A protein and the small-molecule ligand that binds it are described below.
Small molecule (SMILES): CC(=O)N[C@@H]1[C@@H](O[C@@H]2O[C@H](CO)[C@@H](O[C@@H]3O[C@H](CO)[C@H](O)[C@H](O[C@]4(C(=O)O)C[C@H](O)[C@@H](NC(C)=O)[C@H]([C@H](O)[C@H](O)CO)O4)[C@H]3O)[C@H](O)[C@H]2NC(C)=O)[C@@H](O)[C@@H](CO)O[C@H]1O

Binding-site contacts:
Ligand atom C1 contacts residue THR126 of chain 3.A at 3.7 Å.
Ligand atom C11 contacts residue LEU144 of chain 3.A at 3.6 Å (hydrophobic).
Ligand atom O9 contacts residue TYR88 of chain 3.A at 2.5 Å (h-bond).
Ligand atom C9 contacts residue GLU181 of chain 3.A at 3.3 Å.
Ligand atom O4 contacts residue ALA125 of chain 3.A at 3.5 Å (h-bond).
Ligand atom O6 contacts residue GLY216 of chain 3.A at 2.8 Å (h-bond).
Ligand atom O7 contacts residue SER218 of chain 3.A at 3.8 Å.
Ligand atom O3 contacts residue GLY216 of chain 3.A at 3.9 Å.
Ligand atom C1 contacts residue SER127 of chain 3.A at 3.6 Å.
Ligand atom O9 contacts residue GLU181 of chain 3.A at 2.8 Å (salt-bridge).
Ligand atom O9 contacts residue HIS174 of chain 3.A at 3.2 Å (h-bond).
Ligand atom C1 contacts residue GLN213 of chain 3.A at 3.8 Å.
Ligand atom O3 contacts residue GLN213 of chain 3.A at 3.2 Å (h-bond).
Ligand atom N5 contacts residue TRP142 of chain 3.A at 3.9 Å.
Ligand atom O7 contacts residue GLN213 of chain 3.A at 3.2 Å (h-bond).
Ligand atom C9 contacts residue TRP142 of chain 3.A at 3.8 Å (hydrophobic).
Ligand atom O10 contacts residue LEU185 of chain 3.A at 3.3 Å.
Ligand atom C9 contacts residue TYR88 of chain 3.A at 3.5 Å (hydrophobic).
Ligand atom O1A contacts residue THR126 of chain 3.A at 2.5 Å (h-bond).
Ligand atom C5 contacts residue GLY216 of chain 3.A at 3.8 Å.
Ligand atom O1A contacts residue SER127 of chain 3.A at 3.0 Å (h-bond).
Ligand atom O8 contacts residue TYR88 of chain 3.A at 3.6 Å.
Ligand atom C2 contacts residue GLN213 of chain 3.A at 3.3 Å.
Ligand atom N2 contacts residue GLN213 of chain 3.A at 3.6 Å (h-bond).
Ligand atom C7 contacts residue GLN213 of chain 3.A at 3.1 Å.
Ligand atom O1B contacts residue SER127 of chain 3.A at 3.4 Å (h-bond).
Ligand atom C8 contacts residue GLU181 of chain 3.A at 3.6 Å.
Ligand atom C5 contacts residue LEU217 of chain 3.A at 3.7 Å (hydrophobic).
Ligand atom C8 contacts residue VAL177 of chain 3.A at 3.6 Å (hydrophobic).
Ligand atom N5 contacts residue ALA125 of chain 3.A at 2.9 Å (h-bond).
Ligand atom C8 contacts residue SER218 of chain 3.A at 3.4 Å.
Ligand atom C5 contacts residue ALA125 of chain 3.A at 3.6 Å (hydrophobic).
Ligand atom O7 contacts residue GLN213 of chain 3.A at 2.2 Å (h-bond).
Ligand atom O6 contacts residue VAL177 of chain 3.A at 3.9 Å.
Ligand atom C4 contacts residue ALA125 of chain 3.A at 3.2 Å (hydrophobic).
Ligand atom C6 contacts residue GLY216 of chain 3.A at 3.8 Å.
Ligand atom C10 contacts residue TRP142 of chain 3.A at 3.9 Å (hydrophobic).
Ligand atom C11 contacts residue GLY124 of chain 3.A at 3.8 Å.
Ligand atom C11 contacts residue TRP142 of chain 3.A at 3.7 Å (hydrophobic).
Ligand atom C9 contacts residue HIS174 of chain 3.A at 3.6 Å.

Sequence of chain 3.A:
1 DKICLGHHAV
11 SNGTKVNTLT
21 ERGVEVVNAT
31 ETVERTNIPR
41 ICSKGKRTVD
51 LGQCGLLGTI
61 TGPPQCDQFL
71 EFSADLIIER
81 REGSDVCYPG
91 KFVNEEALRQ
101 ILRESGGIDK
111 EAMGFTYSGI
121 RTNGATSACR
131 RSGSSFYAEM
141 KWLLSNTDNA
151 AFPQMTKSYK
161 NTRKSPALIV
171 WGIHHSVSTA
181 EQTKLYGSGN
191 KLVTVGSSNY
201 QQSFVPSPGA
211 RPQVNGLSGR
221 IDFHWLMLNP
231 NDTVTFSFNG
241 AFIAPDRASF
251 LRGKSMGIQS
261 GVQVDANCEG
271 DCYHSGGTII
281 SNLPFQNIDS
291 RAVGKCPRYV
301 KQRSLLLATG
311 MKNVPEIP